Binding-site contacts:
Ligand atom C5A contacts residue ILE220 of chain 3.A at 3.9 Å (hydrophobic).
Ligand atom C6B contacts residue ILE125 of chain 3.A at 3.6 Å (hydrophobic).
Ligand atom C4C contacts residue MET217 of chain 3.A at 4.2 Å (hydrophobic).
Ligand atom N3A contacts residue PHE182 of chain 3.A at 4.0 Å.
Ligand atom N2 contacts residue ASN215 of chain 3.A at 3.7 Å.
Ligand atom N3A contacts residue LEU127 of chain 3.A at 4.1 Å.
Ligand atom C2B contacts residue ILE125 of chain 3.A at 3.1 Å (hydrophobic).
Ligand atom O1 contacts residue MET217 of chain 3.A at 4.2 Å.
Ligand atom C4 contacts residue LEU103 of chain 3.A at 3.4 Å (hydrophobic).
Ligand atom C5B contacts residue ILE125 of chain 3.A at 3.9 Å (hydrophobic).
Ligand atom C5A contacts residue MET146 of chain 3.A at 3.7 Å (hydrophobic).
Ligand atom C2A contacts residue ILE220 of chain 3.A at 3.8 Å (hydrophobic).
Ligand atom C3B contacts residue ILE125 of chain 3.A at 3.5 Å (hydrophobic).
Ligand atom C3B contacts residue ILE220 of chain 3.A at 4.2 Å (hydrophobic).
Ligand atom C1C contacts residue LEU103 of chain 3.A at 4.1 Å (hydrophobic).
Ligand atom C31 contacts residue MET195 of chain 3.A at 3.5 Å (hydrophobic).
Ligand atom CL1 contacts residue ILE125 of chain 3.A at 3.5 Å.
Ligand atom N2 contacts residue THR102 of chain 3.A at 4.2 Å.
Ligand atom C6B contacts residue ILE184 of chain 3.A at 4.1 Å (hydrophobic).
Ligand atom CL2 contacts residue LEU187 of chain 3.A at 3.9 Å.
Ligand atom C4B contacts residue ILE220 of chain 3.A at 4.0 Å (hydrophobic).
Ligand atom C1B contacts residue ILE125 of chain 3.A at 3.1 Å (hydrophobic).
Ligand atom O1A contacts residue TYR147 of chain 3.A at 4.0 Å.
Ligand atom C2A contacts residue PHE182 of chain 3.A at 4.2 Å (hydrophobic).
Ligand atom C5 contacts residue LEU103 of chain 3.A at 3.8 Å (hydrophobic).
Ligand atom C5A contacts residue TYR147 of chain 3.A at 4.1 Å (hydrophobic).
Ligand atom C2C contacts residue MET217 of chain 3.A at 3.7 Å (hydrophobic).
Ligand atom O1A contacts residue ILE220 of chain 3.A at 3.6 Å.
Ligand atom C31 contacts residue GLN104 of chain 3.A at 3.6 Å.
Ligand atom C4A contacts residue TYR145 of chain 3.A at 3.3 Å (hydrophobic).
Ligand atom C4B contacts residue ILE125 of chain 3.A at 3.9 Å (hydrophobic).
Ligand atom CL2 contacts residue TYR147 of chain 3.A at 3.4 Å.
Ligand atom CL2 contacts residue ILE184 of chain 3.A at 3.9 Å.
Ligand atom C5B contacts residue TYR147 of chain 3.A at 3.9 Å (hydrophobic).
Ligand atom O1B contacts residue ILE125 of chain 3.A at 3.5 Å.
Ligand atom CL1 contacts residue ILE239 of chain 3.A at 3.8 Å.
Ligand atom C3 contacts residue LEU103 of chain 3.A at 4.1 Å (hydrophobic).
Ligand atom C5A contacts residue TYR145 of chain 3.A at 3.8 Å (hydrophobic).
Ligand atom C4A contacts residue LEU127 of chain 3.A at 4.0 Å (hydrophobic).
Ligand atom C4A contacts residue ILE220 of chain 3.A at 4.1 Å (hydrophobic).

A small-molecule ligand and the protein it binds are described below.
Small molecule (SMILES): Cc1cc(CCCCCOc2c(Cl)cc(C3=NCCO3)cc2Cl)on1

Sequence of chain 3.A:
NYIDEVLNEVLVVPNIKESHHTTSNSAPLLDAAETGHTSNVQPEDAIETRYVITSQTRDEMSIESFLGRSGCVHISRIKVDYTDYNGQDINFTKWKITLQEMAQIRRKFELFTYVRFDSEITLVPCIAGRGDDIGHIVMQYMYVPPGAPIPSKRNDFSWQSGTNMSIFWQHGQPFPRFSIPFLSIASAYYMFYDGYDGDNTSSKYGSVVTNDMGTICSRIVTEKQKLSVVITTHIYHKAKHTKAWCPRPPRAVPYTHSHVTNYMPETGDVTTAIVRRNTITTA